Binding-site contacts:
Ligand atom C7 contacts residue ASN118 of chain 1.E at 3.7 Å.
Ligand atom C8 contacts residue ASP290 of chain 1.E at 3.5 Å.
Ligand atom C5 contacts residue ASN118 of chain 1.E at 3.6 Å.
Ligand atom O7 contacts residue TYR135 of chain 1.E at 2.9 Å (h-bond).
Ligand atom C4 contacts residue TYR135 of chain 1.E at 4.1 Å (hydrophobic).
Ligand atom C7 contacts residue ASP290 of chain 1.E at 4.3 Å.
Ligand atom C6 contacts residue SER120 of chain 1.E at 4.4 Å.
Ligand atom O7 contacts residue ASP290 of chain 1.E at 4.2 Å.
Ligand atom C1 contacts residue ASN118 of chain 1.E at 1.4 Å.
Ligand atom O7 contacts residue LEU137 of chain 1.E at 4.3 Å.
Ligand atom C4 contacts residue ASN118 of chain 1.E at 4.3 Å.
Ligand atom C3 contacts residue ASN118 of chain 1.E at 3.8 Å.
Ligand atom C3 contacts residue TYR135 of chain 1.E at 3.8 Å (hydrophobic).
Ligand atom C7 contacts residue LEU137 of chain 1.E at 4.4 Å (hydrophobic).
Ligand atom O4 contacts residue TYR135 of chain 1.E at 3.7 Å.
Ligand atom C8 contacts residue ASN106 of chain 1.E at 3.9 Å.
Ligand atom O7 contacts residue ASN118 of chain 1.E at 3.9 Å.
Ligand atom C5 contacts residue TYR135 of chain 1.E at 3.6 Å (hydrophobic).
Ligand atom C8 contacts residue TYR135 of chain 1.E at 4.3 Å (hydrophobic).
Ligand atom N2 contacts residue ASN118 of chain 1.E at 3.0 Å (h-bond).
Ligand atom C7 contacts residue TYR135 of chain 1.E at 4.0 Å (hydrophobic).
Ligand atom O5 contacts residue TYR135 of chain 1.E at 3.9 Å.
Ligand atom O5 contacts residue ASN118 of chain 1.E at 2.3 Å (h-bond).
Ligand atom C2 contacts residue TYR135 of chain 1.E at 4.5 Å (hydrophobic).
Ligand atom C6 contacts residue TYR135 of chain 1.E at 4.0 Å (hydrophobic).
Ligand atom C8 contacts residue VAL104 of chain 1.E at 4.2 Å (hydrophobic).
Ligand atom C1 contacts residue TYR135 of chain 1.E at 3.6 Å (hydrophobic).
Ligand atom N2 contacts residue TYR135 of chain 1.E at 4.2 Å.
Ligand atom C2 contacts residue ASN118 of chain 1.E at 2.5 Å.

Sequence of chain 1.E:
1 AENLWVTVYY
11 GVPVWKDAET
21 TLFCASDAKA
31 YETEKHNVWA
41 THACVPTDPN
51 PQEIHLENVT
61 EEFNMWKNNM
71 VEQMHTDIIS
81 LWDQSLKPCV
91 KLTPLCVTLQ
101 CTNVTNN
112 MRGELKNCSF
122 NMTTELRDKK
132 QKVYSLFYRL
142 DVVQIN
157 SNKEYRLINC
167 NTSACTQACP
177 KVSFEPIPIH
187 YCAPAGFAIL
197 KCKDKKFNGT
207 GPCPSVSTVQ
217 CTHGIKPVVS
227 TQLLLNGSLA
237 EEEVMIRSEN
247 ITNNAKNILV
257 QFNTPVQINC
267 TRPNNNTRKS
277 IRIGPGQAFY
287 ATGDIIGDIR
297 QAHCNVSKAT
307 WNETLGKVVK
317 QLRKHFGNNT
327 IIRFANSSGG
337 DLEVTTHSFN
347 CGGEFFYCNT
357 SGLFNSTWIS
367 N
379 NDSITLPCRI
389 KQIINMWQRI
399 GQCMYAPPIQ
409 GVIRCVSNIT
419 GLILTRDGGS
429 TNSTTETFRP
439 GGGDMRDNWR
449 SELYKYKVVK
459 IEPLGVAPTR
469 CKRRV

A protein and the small-molecule ligand that binds it are described below.
Small molecule (SMILES): CC(=O)N[C@H]1[C@H](O[C@H]2[C@H](O)[C@@H](NC(C)=O)CO[C@@H]2CO)O[C@H](CO)[C@@H](O[C@@H]2O[C@H](CO)[C@@H](O)[C@H](O)[C@@H]2O)[C@@H]1O